This small molecule binds to this protein.
Small molecule (SMILES): O=c1ccn([C@@H]2O[C@H](CO[P](=O)(O)O[P](=O)(O)O[C@H]3O[C@H](CO)[C@@H](O)[C@H](O)[C@H]3O)[C@@H](O)[C@H]2O)c(=O)[nH]1

Sequence of chain 2.A:
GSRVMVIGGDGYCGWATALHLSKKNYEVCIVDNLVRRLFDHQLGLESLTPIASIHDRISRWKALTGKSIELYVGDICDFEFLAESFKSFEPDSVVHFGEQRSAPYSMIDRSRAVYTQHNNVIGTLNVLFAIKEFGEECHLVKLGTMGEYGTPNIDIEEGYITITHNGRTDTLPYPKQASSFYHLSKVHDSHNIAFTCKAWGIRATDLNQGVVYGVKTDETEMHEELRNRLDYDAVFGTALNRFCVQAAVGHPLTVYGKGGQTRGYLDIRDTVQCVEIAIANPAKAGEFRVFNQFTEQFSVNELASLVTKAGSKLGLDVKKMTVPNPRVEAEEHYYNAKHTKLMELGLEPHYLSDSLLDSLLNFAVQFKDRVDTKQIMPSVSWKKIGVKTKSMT

Binding-site contacts:
Ligand atom C6' contacts residue GLN219 of chain 2.A at 3.5 Å.
Ligand atom O3C contacts residue GLN271 of chain 2.A at 3.3 Å.
Ligand atom O6' contacts residue GLY157 of chain 2.A at 3.5 Å (h-bond).
Ligand atom C4' contacts residue NAD1 of chain 2.D at 3.6 Å.
Ligand atom O4 contacts residue TYR266 of chain 2.A at 3.5 Å (h-bond).
Ligand atom C4 contacts residue TYR266 of chain 2.A at 3.4 Å (hydrophobic).
Ligand atom O3' contacts residue ARG111 of chain 2.A at 2.8 Å (salt-bridge).
Ligand atom O4 contacts residue THR264 of chain 2.A at 2.9 Å (h-bond).
Ligand atom O6' contacts residue THR155 of chain 2.A at 2.3 Å (h-bond).
Ligand atom O6' contacts residue GLN219 of chain 2.A at 3.4 Å (h-bond).
Ligand atom O3' contacts residue NAD1 of chain 2.D at 2.8 Å (h-bond).
Ligand atom N1 contacts residue TYR266 of chain 2.A at 3.6 Å.
Ligand atom C6' contacts residue THR155 of chain 2.A at 3.6 Å.
Ligand atom C3' contacts residue ARG111 of chain 2.A at 3.4 Å.
Ligand atom O4 contacts residue ARG252 of chain 2.A at 2.9 Å (salt-bridge).
Ligand atom O5' contacts residue VAL221 of chain 2.A at 3.5 Å.
Ligand atom C4' contacts residue TYR192 of chain 2.A at 3.6 Å (hydrophobic).
Ligand atom O6' contacts residue MET156 of chain 2.A at 3.5 Å (h-bond).
Ligand atom O3C contacts residue ARG273 of chain 2.A at 3.3 Å (salt-bridge).
Ligand atom C4 contacts residue THR264 of chain 2.A at 3.5 Å.
Ligand atom O2 contacts residue TYR266 of chain 2.A at 3.0 Å (h-bond).
Ligand atom O2' contacts residue ARG111 of chain 2.A at 2.9 Å (salt-bridge).
Ligand atom O2 contacts residue VAL310 of chain 2.A at 3.5 Å.
Ligand atom O4C contacts residue VAL310 of chain 2.A at 3.6 Å.
Ligand atom O2A contacts residue THR248 of chain 2.A at 3.3 Å.
Ligand atom O1B contacts residue ARG337 of chain 2.A at 2.8 Å (salt-bridge).
Ligand atom O4' contacts residue THR155 of chain 2.A at 2.5 Å (h-bond).
Ligand atom O4' contacts residue TYR192 of chain 2.A at 2.6 Å (h-bond).
Ligand atom N3 contacts residue THR264 of chain 2.A at 2.8 Å (h-bond).
Ligand atom C2 contacts residue TYR266 of chain 2.A at 3.4 Å (hydrophobic).
Ligand atom O3C contacts residue GLU339 of chain 2.A at 2.7 Å (salt-bridge).
Ligand atom O2C contacts residue GLU339 of chain 2.A at 2.7 Å (salt-bridge).
Ligand atom C3C contacts residue GLU339 of chain 2.A at 3.5 Å.
Ligand atom N3 contacts residue TYR266 of chain 2.A at 3.5 Å.
Ligand atom O3' contacts residue TYR192 of chain 2.A at 3.1 Å (h-bond).
Ligand atom C3' contacts residue TYR192 of chain 2.A at 3.5 Å (hydrophobic).
Ligand atom O1A contacts residue ARG337 of chain 2.A at 2.9 Å (salt-bridge).
Ligand atom O2A contacts residue ALA249 of chain 2.A at 2.8 Å (h-bond).
Ligand atom O2C contacts residue TYR266 of chain 2.A at 3.3 Å.
Ligand atom O2C contacts residue ARG337 of chain 2.A at 3.4 Å.